Binding-site contacts:
Ligand atom C8 contacts residue PHE68 of chain 2.F at 3.5 Å (hydrophobic).
Ligand atom O7 contacts residue ASN265 of chain 2.D at 4.2 Å.
Ligand atom C2 contacts residue ILE286 of chain 2.D at 4.2 Å (hydrophobic).
Ligand atom O6 contacts residue ILE286 of chain 2.D at 3.6 Å.
Ligand atom C5 contacts residue ASN265 of chain 2.D at 3.7 Å.
Ligand atom O6 contacts residue THR267 of chain 2.D at 3.9 Å.
Ligand atom O5 contacts residue ILE286 of chain 2.D at 3.5 Å.
Ligand atom C3 contacts residue ASN265 of chain 2.D at 3.8 Å.
Ligand atom O5 contacts residue ASN265 of chain 2.D at 2.4 Å (h-bond).
Ligand atom C1 contacts residue ASN265 of chain 2.D at 1.4 Å.
Ligand atom C8 contacts residue ASN265 of chain 2.D at 3.6 Å.
Ligand atom N2 contacts residue ASN265 of chain 2.D at 2.8 Å (h-bond).
Ligand atom C8 contacts residue ILE286 of chain 2.D at 3.9 Å (hydrophobic).
Ligand atom C7 contacts residue ASN265 of chain 2.D at 3.4 Å.
Ligand atom O6 contacts residue ASN265 of chain 2.D at 4.5 Å.
Ligand atom C1 contacts residue ILE286 of chain 2.D at 3.9 Å (hydrophobic).
Ligand atom C7 contacts residue PHE68 of chain 2.F at 4.3 Å (hydrophobic).
Ligand atom C2 contacts residue ASN265 of chain 2.D at 2.5 Å.
Ligand atom C4 contacts residue ASN265 of chain 2.D at 4.3 Å.

Sequence of chain 2.F:
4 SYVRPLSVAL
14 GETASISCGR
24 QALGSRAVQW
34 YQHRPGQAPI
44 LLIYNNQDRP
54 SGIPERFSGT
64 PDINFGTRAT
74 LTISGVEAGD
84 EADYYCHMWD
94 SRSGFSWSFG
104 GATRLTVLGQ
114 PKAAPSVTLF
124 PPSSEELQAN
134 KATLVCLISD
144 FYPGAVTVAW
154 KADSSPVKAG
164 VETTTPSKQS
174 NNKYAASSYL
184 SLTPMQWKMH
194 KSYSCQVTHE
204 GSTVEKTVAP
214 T

A small-molecule ligand and the protein it binds are described below.
Small molecule (SMILES): CC(=O)N[C@H]1[C@H](O[C@H]2[C@H](O)[C@@H](NC(C)=O)CO[C@@H]2CO)O[C@H](CO)[C@@H](O)[C@@H]1O

Sequence of chain 2.D:
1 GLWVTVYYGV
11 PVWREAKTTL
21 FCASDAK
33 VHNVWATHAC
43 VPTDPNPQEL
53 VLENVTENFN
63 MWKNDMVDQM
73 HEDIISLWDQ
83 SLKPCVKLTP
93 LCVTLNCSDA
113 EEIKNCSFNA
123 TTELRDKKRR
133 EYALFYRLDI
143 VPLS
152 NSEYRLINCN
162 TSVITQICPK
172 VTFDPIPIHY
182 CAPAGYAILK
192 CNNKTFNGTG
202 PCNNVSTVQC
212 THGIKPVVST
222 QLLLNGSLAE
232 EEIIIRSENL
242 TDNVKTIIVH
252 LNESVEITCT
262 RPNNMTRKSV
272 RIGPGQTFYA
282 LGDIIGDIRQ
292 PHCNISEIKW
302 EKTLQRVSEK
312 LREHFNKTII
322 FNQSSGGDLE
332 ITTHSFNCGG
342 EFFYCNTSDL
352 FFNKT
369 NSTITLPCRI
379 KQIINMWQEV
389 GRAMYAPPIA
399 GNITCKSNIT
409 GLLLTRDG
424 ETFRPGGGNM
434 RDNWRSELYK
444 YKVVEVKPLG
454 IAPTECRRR